Sequence of chain 49.D:
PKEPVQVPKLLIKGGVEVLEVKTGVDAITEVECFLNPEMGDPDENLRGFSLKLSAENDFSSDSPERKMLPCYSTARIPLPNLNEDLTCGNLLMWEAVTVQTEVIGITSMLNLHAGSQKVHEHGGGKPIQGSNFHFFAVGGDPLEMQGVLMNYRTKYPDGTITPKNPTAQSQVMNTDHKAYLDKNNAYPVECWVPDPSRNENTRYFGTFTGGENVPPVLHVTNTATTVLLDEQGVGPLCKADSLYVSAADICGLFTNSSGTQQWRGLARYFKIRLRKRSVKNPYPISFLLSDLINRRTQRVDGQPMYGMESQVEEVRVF

This small molecule binds to this protein.
Small molecule (SMILES): CC(=O)N[C@H]1[C@H]([C@H](O)[C@H](O)CO)O[C@@](O[C@H](CO)[C@@H](O)[C@@H]2O[C@@H](C(=O)O)C[C@H](O)[C@H]2NC(C)=O)(C(=O)O)C[C@@H]1O

Sequence of chain 49.C:
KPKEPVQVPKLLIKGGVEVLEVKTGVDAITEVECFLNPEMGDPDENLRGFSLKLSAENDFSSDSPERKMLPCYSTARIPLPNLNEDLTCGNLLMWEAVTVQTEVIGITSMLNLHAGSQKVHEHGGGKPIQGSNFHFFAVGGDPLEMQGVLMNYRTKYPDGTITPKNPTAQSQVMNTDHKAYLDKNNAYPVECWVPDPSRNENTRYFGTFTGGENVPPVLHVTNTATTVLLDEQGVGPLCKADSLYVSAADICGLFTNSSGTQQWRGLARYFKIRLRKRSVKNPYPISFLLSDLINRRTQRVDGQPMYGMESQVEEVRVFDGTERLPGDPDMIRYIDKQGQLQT

Sequence of chain 49.E:
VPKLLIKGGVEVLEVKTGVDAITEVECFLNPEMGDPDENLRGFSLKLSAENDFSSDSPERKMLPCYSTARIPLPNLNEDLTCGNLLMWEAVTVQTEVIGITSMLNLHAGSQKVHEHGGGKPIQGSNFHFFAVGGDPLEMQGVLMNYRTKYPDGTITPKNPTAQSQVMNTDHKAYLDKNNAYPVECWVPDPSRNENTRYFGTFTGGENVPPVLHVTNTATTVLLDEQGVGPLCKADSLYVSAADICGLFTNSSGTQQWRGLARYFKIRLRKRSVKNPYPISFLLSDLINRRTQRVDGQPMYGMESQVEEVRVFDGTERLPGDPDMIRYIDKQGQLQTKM

Binding-site contacts:
Ligand atom C11 contacts residue ASN272 of chain 49.D at 3.6 Å.
Ligand atom O9 contacts residue LEU67 of chain 49.D at 3.2 Å.
Ligand atom O10 contacts residue LEU62 of chain 49.D at 3.1 Å.
Ligand atom C11 contacts residue LEU62 of chain 49.D at 3.9 Å (hydrophobic).
Ligand atom C11 contacts residue HIS138 of chain 49.C at 3.3 Å.
Ligand atom C10 contacts residue LYS68 of chain 49.D at 3.8 Å.
Ligand atom C9 contacts residue LYS68 of chain 49.D at 3.8 Å.
Ligand atom C5 contacts residue LYS68 of chain 49.D at 3.7 Å.
Ligand atom C9 contacts residue GLN278 of chain 49.D at 3.2 Å.
Ligand atom C6 contacts residue ASN272 of chain 49.D at 3.7 Å.
Ligand atom C11 contacts residue THR276 of chain 49.D at 3.4 Å.
Ligand atom C7 contacts residue GLN278 of chain 49.D at 3.8 Å.
Ligand atom O1A contacts residue ASN272 of chain 49.D at 3.6 Å (h-bond).
Ligand atom O1A contacts residue THR276 of chain 49.D at 2.6 Å (h-bond).
Ligand atom O7 contacts residue LEU62 of chain 49.D at 3.5 Å.
Ligand atom O8 contacts residue ASN272 of chain 49.D at 3.4 Å (h-bond).
Ligand atom C6 contacts residue LYS68 of chain 49.D at 3.8 Å.
Ligand atom C11 contacts residue LYS68 of chain 49.D at 3.7 Å.
Ligand atom C8 contacts residue GLN278 of chain 49.D at 3.7 Å.
Ligand atom O9 contacts residue LYS68 of chain 49.D at 2.8 Å (salt-bridge).
Ligand atom O8 contacts residue GLN278 of chain 49.D at 3.5 Å (h-bond).
Ligand atom C1 contacts residue SER274 of chain 49.D at 3.4 Å.
Ligand atom C11 contacts residue GLN278 of chain 49.D at 3.5 Å.
Ligand atom N5 contacts residue PHE75 of chain 49.E at 3.8 Å.
Ligand atom N5 contacts residue GLN278 of chain 49.D at 3.9 Å.
Ligand atom C11 contacts residue PHE65 of chain 49.D at 3.8 Å (hydrophobic).
Ligand atom O8 contacts residue THR276 of chain 49.D at 3.8 Å.
Ligand atom N5 contacts residue LYS68 of chain 49.D at 2.9 Å (salt-bridge).
Ligand atom O8 contacts residue LYS68 of chain 49.D at 3.5 Å.
Ligand atom C10 contacts residue PHE75 of chain 49.E at 2.7 Å (hydrophobic).
Ligand atom O1A contacts residue SER274 of chain 49.D at 3.8 Å.
Ligand atom O1B contacts residue SER274 of chain 49.D at 2.4 Å (h-bond).
Ligand atom C1 contacts residue THR276 of chain 49.D at 3.4 Å.
Ligand atom C11 contacts residue PHE75 of chain 49.E at 1.8 Å (hydrophobic).
Ligand atom O1B contacts residue LYS68 of chain 49.D at 3.6 Å.
Ligand atom O1B contacts residue THR276 of chain 49.D at 3.5 Å (h-bond).
Ligand atom N5 contacts residue ASN272 of chain 49.D at 3.3 Å (h-bond).
Ligand atom C10 contacts residue LEU62 of chain 49.D at 3.5 Å (hydrophobic).
Ligand atom C11 contacts residue PHE270 of chain 49.D at 3.9 Å (hydrophobic).
Ligand atom O10 contacts residue PHE75 of chain 49.E at 2.6 Å.